This protein binds this small molecule.
Small molecule (SMILES): Nc1ncnc2c1ncn2[C@H]1C[C@H](O)[C@@H](COP(=O)(O)O)O1

Sequence of chain 48.A:
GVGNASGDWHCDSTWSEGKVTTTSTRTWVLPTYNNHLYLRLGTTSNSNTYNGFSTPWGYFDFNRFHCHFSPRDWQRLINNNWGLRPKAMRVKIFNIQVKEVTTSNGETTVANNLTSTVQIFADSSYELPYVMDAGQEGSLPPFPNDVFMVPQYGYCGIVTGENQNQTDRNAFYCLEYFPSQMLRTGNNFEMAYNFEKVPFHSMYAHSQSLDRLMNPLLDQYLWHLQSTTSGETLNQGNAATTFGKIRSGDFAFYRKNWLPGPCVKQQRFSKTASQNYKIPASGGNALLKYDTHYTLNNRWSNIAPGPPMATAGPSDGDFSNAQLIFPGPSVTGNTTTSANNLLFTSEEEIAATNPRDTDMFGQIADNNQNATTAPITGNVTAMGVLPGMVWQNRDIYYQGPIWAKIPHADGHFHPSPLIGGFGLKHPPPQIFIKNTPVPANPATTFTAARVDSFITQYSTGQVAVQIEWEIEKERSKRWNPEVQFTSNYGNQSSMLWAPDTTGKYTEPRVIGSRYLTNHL

Binding-site contacts:
Ligand atom C6 contacts residue PRO412 of chain 35.A at 4.3 Å (hydrophobic).
Ligand atom N3 contacts residue PRO628 of chain 35.A at 3.5 Å (h-bond).
Ligand atom C8 contacts residue PRO412 of chain 35.A at 4.3 Å (hydrophobic).
Ligand atom N6 contacts residue GLY634 of chain 35.A at 3.8 Å.
Ligand atom N7 contacts residue PRO412 of chain 35.A at 4.3 Å.
Ligand atom N7 contacts residue HIS627 of chain 35.A at 4.1 Å.
Ligand atom C2 contacts residue GLY636 of chain 35.A at 3.2 Å.
Ligand atom N6 contacts residue PHE635 of chain 35.A at 3.7 Å.
Ligand atom N6 contacts residue SER629 of chain 35.A at 3.0 Å (h-bond).
Ligand atom C2' contacts residue HIS627 of chain 35.A at 3.2 Å.
Ligand atom N1 contacts residue VAL411 of chain 35.A at 4.3 Å.
Ligand atom C5 contacts residue PRO412 of chain 35.A at 4.2 Å (hydrophobic).
Ligand atom N6 contacts residue GLY636 of chain 35.A at 3.2 Å (h-bond).
Ligand atom N7 contacts residue PRO628 of chain 35.A at 3.3 Å (h-bond).
Ligand atom C5 contacts residue SER629 of chain 35.A at 3.5 Å.
Ligand atom C8 contacts residue PRO628 of chain 35.A at 3.8 Å (hydrophobic).
Ligand atom N7 contacts residue ASN606 of chain 35.A at 4.2 Å.
Ligand atom N9 contacts residue PRO412 of chain 35.A at 4.2 Å.
Ligand atom C4 contacts residue PRO628 of chain 35.A at 3.0 Å (hydrophobic).
Ligand atom C6 contacts residue SER629 of chain 35.A at 3.5 Å.
Ligand atom N1 contacts residue PRO628 of chain 35.A at 3.2 Å (h-bond).
Ligand atom N1 contacts residue GLY636 of chain 35.A at 2.9 Å (h-bond).
Ligand atom C1' contacts residue HIS627 of chain 35.A at 4.3 Å.
Ligand atom C6 contacts residue PRO628 of chain 35.A at 2.8 Å (hydrophobic).
Ligand atom O1P contacts residue HIS625 of chain 48.A at 2.8 Å (h-bond).
Ligand atom N9 contacts residue PRO628 of chain 35.A at 3.7 Å.
Ligand atom C6 contacts residue GLY636 of chain 35.A at 3.6 Å.
Ligand atom C1' contacts residue PRO628 of chain 35.A at 3.9 Å (hydrophobic).
Ligand atom C8 contacts residue SER629 of chain 35.A at 4.2 Å.
Ligand atom C2' contacts residue PRO628 of chain 35.A at 3.6 Å (hydrophobic).
Ligand atom P contacts residue HIS625 of chain 48.A at 3.9 Å.
Ligand atom C8 contacts residue HIS627 of chain 35.A at 3.5 Å.
Ligand atom C3' contacts residue HIS627 of chain 35.A at 4.3 Å.
Ligand atom O3' contacts residue PRO628 of chain 35.A at 4.1 Å.
Ligand atom N6 contacts residue PRO628 of chain 35.A at 3.4 Å (h-bond).
Ligand atom C4 contacts residue PRO412 of chain 35.A at 4.1 Å (hydrophobic).
Ligand atom N7 contacts residue SER629 of chain 35.A at 3.1 Å (h-bond).
Ligand atom O2P contacts residue ASP623 of chain 48.A at 3.2 Å (salt-bridge).
Ligand atom C5 contacts residue PRO628 of chain 35.A at 2.7 Å (hydrophobic).
Ligand atom C2 contacts residue PRO628 of chain 35.A at 3.5 Å (hydrophobic).

Sequence of chain 35.A:
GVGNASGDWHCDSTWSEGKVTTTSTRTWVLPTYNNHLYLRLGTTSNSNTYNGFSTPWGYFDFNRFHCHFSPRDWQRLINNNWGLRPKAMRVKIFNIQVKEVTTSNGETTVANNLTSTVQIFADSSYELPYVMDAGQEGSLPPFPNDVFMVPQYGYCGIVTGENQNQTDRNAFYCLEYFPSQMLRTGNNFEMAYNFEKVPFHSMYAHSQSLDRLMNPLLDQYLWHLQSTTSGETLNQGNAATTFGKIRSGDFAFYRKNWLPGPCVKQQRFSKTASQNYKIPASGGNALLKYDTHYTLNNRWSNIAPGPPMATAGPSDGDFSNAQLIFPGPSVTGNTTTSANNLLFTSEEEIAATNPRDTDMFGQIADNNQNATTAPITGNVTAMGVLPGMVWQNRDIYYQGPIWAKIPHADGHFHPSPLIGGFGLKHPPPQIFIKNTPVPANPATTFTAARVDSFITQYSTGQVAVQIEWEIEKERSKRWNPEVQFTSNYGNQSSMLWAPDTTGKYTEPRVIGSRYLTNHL